Sequence of chain 3.E:
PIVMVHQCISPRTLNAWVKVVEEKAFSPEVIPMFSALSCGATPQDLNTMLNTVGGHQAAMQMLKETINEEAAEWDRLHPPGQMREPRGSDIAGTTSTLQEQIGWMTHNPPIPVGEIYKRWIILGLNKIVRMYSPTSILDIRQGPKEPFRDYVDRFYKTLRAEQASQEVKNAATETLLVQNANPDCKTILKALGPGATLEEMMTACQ

Binding-site contacts:
Ligand atom F53 contacts residue LEU173 of chain 1.F at 3.3 Å.
Ligand atom F53 contacts residue ARG174 of chain 1.F at 3.3 Å.
Ligand atom C45 contacts residue ASN58 of chain 3.E at 3.4 Å.
Ligand atom O50 contacts residue ASN75 of chain 3.E at 2.8 Å (h-bond).
Ligand atom O59 contacts residue ASN58 of chain 3.E at 2.8 Å (h-bond).
Ligand atom N34 contacts residue ARG174 of chain 1.F at 3.3 Å.
Ligand atom F27 contacts residue ILE74 of chain 3.E at 3.2 Å.
Ligand atom C16 contacts residue LYS71 of chain 3.E at 3.3 Å.
Ligand atom F62 contacts residue GLN180 of chain 1.F at 3.2 Å.
Ligand atom O29 contacts residue LYS71 of chain 3.E at 2.7 Å (salt-bridge).
Ligand atom O59 contacts residue THR55 of chain 3.E at 3.3 Å.
Ligand atom C39 contacts residue GLN64 of chain 3.E at 3.4 Å.
Ligand atom C44 contacts residue ASN58 of chain 3.E at 3.3 Å.
Ligand atom C37 contacts residue LYS71 of chain 3.E at 3.4 Å.
Ligand atom C49 contacts residue ASN184 of chain 1.F at 3.2 Å.
Ligand atom F27 contacts residue LYS71 of chain 3.E at 3.2 Å.
Ligand atom F26 contacts residue LEU57 of chain 3.E at 3.1 Å.
Ligand atom N06 contacts residue ASN58 of chain 3.E at 2.9 Å (h-bond).
Ligand atom N43 contacts residue ASN58 of chain 3.E at 2.8 Å (h-bond).
Ligand atom F52 contacts residue GLN180 of chain 1.F at 3.0 Å.
Ligand atom F42 contacts residue ARG174 of chain 1.F at 3.2 Å.
Ligand atom N33 contacts residue ARG174 of chain 1.F at 3.3 Å.
Ligand atom F42 contacts residue GLN64 of chain 3.E at 3.3 Å.
Ligand atom C12 contacts residue TYR131 of chain 3.E at 3.4 Å (hydrophobic).
Ligand atom C49 contacts residue LYS71 of chain 3.E at 3.2 Å.
Ligand atom C49 contacts residue GLN180 of chain 1.F at 3.4 Å.
Ligand atom C11 contacts residue TYR131 of chain 3.E at 3.3 Å (hydrophobic).
Ligand atom C12 contacts residue ASN54 of chain 3.E at 3.3 Å.
Ligand atom C25 contacts residue ASN58 of chain 3.E at 3.3 Å.
Ligand atom F63 contacts residue THR108 of chain 3.E at 3.4 Å.
Ligand atom F26 contacts residue MET67 of chain 3.E at 3.2 Å.
Ligand atom C36 contacts residue GLN68 of chain 3.E at 3.4 Å.
Ligand atom C08 contacts residue THR108 of chain 3.E at 3.4 Å.
Ligand atom F53 contacts residue LYS183 of chain 1.F at 3.4 Å.
Ligand atom F64 contacts residue TYR170 of chain 1.F at 3.2 Å.
Ligand atom F64 contacts residue LEU173 of chain 1.F at 3.1 Å.
Ligand atom C18 contacts residue GLN180 of chain 1.F at 3.3 Å.
Ligand atom F52 contacts residue LYS183 of chain 1.F at 3.2 Å.
Ligand atom F41 contacts residue LYS71 of chain 3.E at 2.9 Å.
Ligand atom O57 contacts residue SER42 of chain 1.F at 3.4 Å.

This small molecule binds to this protein.
Small molecule (SMILES): CC(C)(C#Cc1ccc(-c2ccc(Cl)c3c(NS(C)(=O)=O)nn(CC(F)(F)F)c23)c([C@H](Cc2cc(F)cc(F)c2)NC(=O)Cn2nc(C(F)(F)F)c3c2C(F)(F)[C@@H]2C[C@H]32)n1)S(C)(=O)=O

Sequence of chain 1.F:
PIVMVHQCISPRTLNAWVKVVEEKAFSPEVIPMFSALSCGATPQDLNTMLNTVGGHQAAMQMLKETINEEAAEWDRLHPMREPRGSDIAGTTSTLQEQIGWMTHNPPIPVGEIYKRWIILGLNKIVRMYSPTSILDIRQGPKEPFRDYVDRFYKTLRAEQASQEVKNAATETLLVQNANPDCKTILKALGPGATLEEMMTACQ